This small molecule binds to this protein.
Small molecule (SMILES): CC(=O)N[C@@H]1[C@@H](O)[C@H](O)[C@@H](CO)O[C@H]1O

Sequence of chain 1.A:
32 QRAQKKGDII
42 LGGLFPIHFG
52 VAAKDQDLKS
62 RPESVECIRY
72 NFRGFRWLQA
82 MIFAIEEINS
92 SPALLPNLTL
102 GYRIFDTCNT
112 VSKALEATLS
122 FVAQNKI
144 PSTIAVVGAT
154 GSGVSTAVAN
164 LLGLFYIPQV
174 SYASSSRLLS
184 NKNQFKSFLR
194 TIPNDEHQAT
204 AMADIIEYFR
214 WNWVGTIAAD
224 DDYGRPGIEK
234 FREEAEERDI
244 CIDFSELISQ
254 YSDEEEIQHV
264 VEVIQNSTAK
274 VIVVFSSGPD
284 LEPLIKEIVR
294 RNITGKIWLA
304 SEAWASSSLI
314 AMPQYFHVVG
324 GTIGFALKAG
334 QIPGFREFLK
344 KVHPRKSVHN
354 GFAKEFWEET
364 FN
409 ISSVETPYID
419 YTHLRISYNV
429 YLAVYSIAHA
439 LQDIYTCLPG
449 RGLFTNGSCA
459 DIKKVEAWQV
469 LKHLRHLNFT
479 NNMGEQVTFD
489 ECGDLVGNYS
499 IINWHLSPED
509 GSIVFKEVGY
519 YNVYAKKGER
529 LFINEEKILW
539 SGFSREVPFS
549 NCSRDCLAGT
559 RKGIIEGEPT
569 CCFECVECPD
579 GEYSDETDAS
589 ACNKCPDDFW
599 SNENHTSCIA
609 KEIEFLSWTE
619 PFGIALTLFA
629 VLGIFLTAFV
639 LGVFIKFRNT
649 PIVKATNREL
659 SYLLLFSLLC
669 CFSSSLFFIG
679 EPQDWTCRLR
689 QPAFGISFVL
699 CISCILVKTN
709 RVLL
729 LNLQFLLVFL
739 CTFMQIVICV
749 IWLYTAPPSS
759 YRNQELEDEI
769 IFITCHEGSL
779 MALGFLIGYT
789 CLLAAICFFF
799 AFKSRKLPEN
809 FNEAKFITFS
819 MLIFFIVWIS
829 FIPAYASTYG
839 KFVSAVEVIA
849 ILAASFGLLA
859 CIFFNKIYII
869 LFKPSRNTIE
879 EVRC

Binding-site contacts:
Ligand atom O5 contacts residue ASN269 of chain 1.A at 2.4 Å (h-bond).
Ligand atom O6 contacts residue GLU265 of chain 1.A at 3.4 Å.
Ligand atom C1 contacts residue ASN269 of chain 1.A at 1.4 Å.
Ligand atom C5 contacts residue ASN269 of chain 1.A at 3.7 Å.
Ligand atom C2 contacts residue ASN269 of chain 1.A at 2.5 Å.
Ligand atom C3 contacts residue ASN269 of chain 1.A at 3.8 Å.
Ligand atom O7 contacts residue ASN269 of chain 1.A at 3.8 Å.
Ligand atom C6 contacts residue GLU265 of chain 1.A at 4.3 Å.
Ligand atom N2 contacts residue ASN269 of chain 1.A at 2.9 Å (h-bond).
Ligand atom C7 contacts residue ASN269 of chain 1.A at 3.5 Å.
Ligand atom C4 contacts residue ASN269 of chain 1.A at 4.3 Å.